Sequence of chain 1.A:
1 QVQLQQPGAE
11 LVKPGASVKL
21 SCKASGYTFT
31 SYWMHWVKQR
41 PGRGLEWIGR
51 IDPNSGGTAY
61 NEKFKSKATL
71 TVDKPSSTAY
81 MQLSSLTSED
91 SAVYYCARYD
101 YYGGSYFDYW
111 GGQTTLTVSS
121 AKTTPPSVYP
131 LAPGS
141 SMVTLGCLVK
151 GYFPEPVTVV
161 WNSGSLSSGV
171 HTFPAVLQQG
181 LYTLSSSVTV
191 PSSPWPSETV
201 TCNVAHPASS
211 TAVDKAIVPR

Binding-site contacts:
Ligand atom CG2 contacts residue THR58 of chain 1.A at 3.1 Å.
Ligand atom N contacts residue THR58 of chain 1.A at 3.7 Å.
Ligand atom CG contacts residue TRP93 of chain 1.B at 3.3 Å (hydrophobic).
Ligand atom CD2 contacts residue ASN96 of chain 1.B at 3.2 Å.
Ligand atom CZ2 contacts residue TYR99 of chain 1.A at 3.8 Å (hydrophobic).
Ligand atom N contacts residue THR58 of chain 1.A at 2.6 Å (h-bond).
Ligand atom CE3 contacts residue ARG50 of chain 1.A at 3.7 Å.
Ligand atom CH2 contacts residue TRP33 of chain 1.A at 3.5 Å (hydrophobic).
Ligand atom C contacts residue THR58 of chain 1.A at 2.9 Å.
Ligand atom O contacts residue GLY57 of chain 1.A at 3.7 Å.
Ligand atom CD2 contacts residue TRP93 of chain 1.B at 3.5 Å (hydrophobic).
Ligand atom CE3 contacts residue TRP93 of chain 1.B at 3.6 Å (hydrophobic).
Ligand atom CD1 contacts residue TRP93 of chain 1.B at 3.6 Å (hydrophobic).
Ligand atom CB contacts residue TRP93 of chain 1.B at 3.7 Å (hydrophobic).
Ligand atom CH2 contacts residue HIS35 of chain 1.A at 3.1 Å.
Ligand atom CA contacts residue THR58 of chain 1.A at 3.5 Å.
Ligand atom CZ2 contacts residue TRP98 of chain 1.B at 3.3 Å (hydrophobic).
Ligand atom O contacts residue THR58 of chain 1.A at 2.6 Å (h-bond).
Ligand atom CD2 contacts residue ALA59 of chain 1.A at 3.6 Å (hydrophobic).
Ligand atom N contacts residue ALA59 of chain 1.A at 3.0 Å.
Ligand atom CD2 contacts residue TRP33 of chain 1.A at 3.5 Å (hydrophobic).
Ligand atom C contacts residue TRP33 of chain 1.A at 3.7 Å (hydrophobic).
Ligand atom CZ3 contacts residue ARG50 of chain 1.A at 3.3 Å.
Ligand atom N contacts residue TYR60 of chain 1.A at 3.5 Å (h-bond).
Ligand atom O contacts residue TYR60 of chain 1.A at 3.4 Å (h-bond).
Ligand atom CD2 contacts residue TRP93 of chain 1.B at 3.5 Å (hydrophobic).
Ligand atom OD2 contacts residue SER95 of chain 1.B at 3.8 Å.
Ligand atom CE3 contacts residue TRP33 of chain 1.A at 3.2 Å (hydrophobic).
Ligand atom CG contacts residue ALA59 of chain 1.A at 3.4 Å (hydrophobic).
Ligand atom CD1 contacts residue ASN96 of chain 1.B at 3.7 Å.
Ligand atom N contacts residue ASN96 of chain 1.B at 3.7 Å.
Ligand atom CH2 contacts residue TRP98 of chain 1.B at 3.6 Å (hydrophobic).
Ligand atom N contacts residue THR58 of chain 1.A at 3.1 Å.
Ligand atom C contacts residue TYR60 of chain 1.A at 3.6 Å (hydrophobic).
Ligand atom O contacts residue LYS65 of chain 1.A at 3.8 Å.
Ligand atom N contacts residue ARG50 of chain 1.A at 3.6 Å (salt-bridge).
Ligand atom CA contacts residue ASN96 of chain 1.B at 3.7 Å.
Ligand atom CZ3 contacts residue TRP33 of chain 1.A at 3.1 Å (hydrophobic).
Ligand atom O contacts residue TRP33 of chain 1.A at 3.4 Å.
Ligand atom CG2 contacts residue TRP33 of chain 1.A at 3.1 Å (hydrophobic).

Sequence of chain 1.B:
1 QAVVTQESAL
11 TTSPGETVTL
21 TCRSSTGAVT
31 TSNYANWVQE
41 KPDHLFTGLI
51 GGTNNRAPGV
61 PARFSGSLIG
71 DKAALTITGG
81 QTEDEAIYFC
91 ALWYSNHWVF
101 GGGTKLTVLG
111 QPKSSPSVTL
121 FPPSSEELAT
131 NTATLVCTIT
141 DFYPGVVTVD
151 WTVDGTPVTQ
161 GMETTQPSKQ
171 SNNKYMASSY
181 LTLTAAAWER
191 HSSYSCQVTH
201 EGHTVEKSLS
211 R

This small molecule binds to this protein.
Small molecule (SMILES): CC[C@H](C)[C@H](NC(=O)CNC(=O)[C@@H]1CCCN1C(=O)[C@@H](NC(=O)[C@H](C)NC(=O)[C@@H](NC(=O)[C@@H](NC(=O)[C@H](CC1=CN=C2C=CC=CC12)NC(=O)[C@H](CC(C)C)NC(=O)[C@@H](N)CC(=O)O)[C@@H](C)O)[C@@H](C)O)[C@@H](C)CC)C(N)=O